Binding-site contacts:
Ligand atom C3 contacts residue ASN781 of chain 1.B at 3.8 Å.
Ligand atom C1 contacts residue ASN781 of chain 1.B at 1.4 Å.
Ligand atom C4 contacts residue ASN781 of chain 1.B at 4.2 Å.
Ligand atom C7 contacts residue ASN781 of chain 1.B at 3.5 Å.
Ligand atom O5 contacts residue SER783 of chain 1.B at 3.3 Å (h-bond).
Ligand atom O7 contacts residue ASN781 of chain 1.B at 4.4 Å.
Ligand atom C8 contacts residue ASN781 of chain 1.B at 3.8 Å.
Ligand atom N2 contacts residue ASN781 of chain 1.B at 2.9 Å (h-bond).
Ligand atom C6 contacts residue SER783 of chain 1.B at 3.9 Å.
Ligand atom O6 contacts residue GLN784 of chain 1.B at 3.9 Å.
Ligand atom C5 contacts residue SER783 of chain 1.B at 3.4 Å.
Ligand atom C1 contacts residue SER783 of chain 1.B at 3.5 Å.
Ligand atom C5 contacts residue ASN781 of chain 1.B at 3.7 Å.
Ligand atom C2 contacts residue ASN781 of chain 1.B at 2.5 Å.
Ligand atom C6 contacts residue GLN784 of chain 1.B at 3.4 Å.
Ligand atom O5 contacts residue ASN781 of chain 1.B at 2.4 Å (h-bond).

Sequence of chain 1.B:
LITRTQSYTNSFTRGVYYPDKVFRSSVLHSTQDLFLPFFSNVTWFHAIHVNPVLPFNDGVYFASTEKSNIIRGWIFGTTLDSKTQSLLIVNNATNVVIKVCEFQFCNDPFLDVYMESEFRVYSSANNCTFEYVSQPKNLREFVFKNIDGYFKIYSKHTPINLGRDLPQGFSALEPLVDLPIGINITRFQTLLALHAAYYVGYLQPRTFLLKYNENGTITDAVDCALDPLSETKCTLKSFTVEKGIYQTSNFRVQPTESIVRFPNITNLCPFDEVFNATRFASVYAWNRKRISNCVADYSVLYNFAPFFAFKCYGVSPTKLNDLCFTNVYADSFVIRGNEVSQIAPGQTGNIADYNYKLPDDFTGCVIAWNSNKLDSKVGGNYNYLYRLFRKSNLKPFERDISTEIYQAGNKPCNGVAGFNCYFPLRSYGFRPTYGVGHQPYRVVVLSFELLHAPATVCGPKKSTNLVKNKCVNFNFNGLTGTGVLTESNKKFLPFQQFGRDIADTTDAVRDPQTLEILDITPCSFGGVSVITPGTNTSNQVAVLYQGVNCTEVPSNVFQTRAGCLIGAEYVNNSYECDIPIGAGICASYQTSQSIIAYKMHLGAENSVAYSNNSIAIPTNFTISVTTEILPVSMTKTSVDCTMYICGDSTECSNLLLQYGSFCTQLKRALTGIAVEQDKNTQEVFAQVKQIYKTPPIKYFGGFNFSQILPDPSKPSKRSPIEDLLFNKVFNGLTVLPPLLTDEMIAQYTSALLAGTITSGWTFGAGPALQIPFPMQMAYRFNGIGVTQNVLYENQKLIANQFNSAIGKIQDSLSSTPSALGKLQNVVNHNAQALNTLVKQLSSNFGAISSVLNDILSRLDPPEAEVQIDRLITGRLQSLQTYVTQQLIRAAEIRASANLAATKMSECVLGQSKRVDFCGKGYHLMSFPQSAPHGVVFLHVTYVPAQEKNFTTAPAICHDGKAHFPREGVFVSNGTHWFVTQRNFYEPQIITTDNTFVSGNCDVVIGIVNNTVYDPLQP

The small molecule below binds the protein below.
Small molecule (SMILES): CC(=O)N[C@H]1[C@H](O[C@H]2[C@H](O)[C@@H](NC(C)=O)CO[C@@H]2CO)O[C@H](CO)[C@@H](O)[C@@H]1O